The small molecule below binds the protein below.
Small molecule (SMILES): CC(=O)C[C@H]1[C@@H](OP(=O)(O)OP(=O)(O)OC[C@H]2O[C@@H](n3ccc(=O)[nH]c3=O)[C@H](O)[C@@H]2O)O[C@H](CO)[C@H](O)[C@@H]1O

Binding-site contacts:
Ligand atom O1B contacts residue ARG243 of chain 1.B at 2.8 Å (salt-bridge).
Ligand atom O3' contacts residue SER152 of chain 1.B at 3.2 Å (h-bond).
Ligand atom C4' contacts residue NAD1 of chain 1.K at 3.0 Å.
Ligand atom O3' contacts residue SER151 of chain 1.B at 3.4 Å (h-bond).
Ligand atom C7' contacts residue ARG243 of chain 1.B at 3.2 Å.
Ligand atom O4' contacts residue TYR175 of chain 1.B at 2.7 Å (h-bond).
Ligand atom O2' contacts residue ARG308 of chain 1.B at 3.3 Å.
Ligand atom C4 contacts residue TYR234 of chain 1.B at 3.3 Å (hydrophobic).
Ligand atom O2 contacts residue ASN236 of chain 1.B at 2.6 Å (h-bond).
Ligand atom C3' contacts residue NAD1 of chain 1.K at 3.4 Å.
Ligand atom O3B contacts residue ASP311 of chain 1.B at 2.9 Å (salt-bridge).
Ligand atom O6' contacts residue SER112 of chain 1.B at 3.3 Å (h-bond).
Ligand atom O4B contacts residue LEU280 of chain 1.B at 3.2 Å.
Ligand atom C4 contacts residue LYS222 of chain 1.B at 3.4 Å.
Ligand atom N3 contacts residue TRP223 of chain 1.B at 3.4 Å (h-bond).
Ligand atom O4' contacts residue NAD1 of chain 1.K at 2.9 Å.
Ligand atom C7' contacts residue SER152 of chain 1.B at 3.3 Å.
Ligand atom O4 contacts residue TYR234 of chain 1.B at 3.2 Å (h-bond).
Ligand atom N1 contacts residue ASN236 of chain 1.B at 3.2 Å (h-bond).
Ligand atom O4 contacts residue LYS222 of chain 1.B at 2.7 Å (salt-bridge).
Ligand atom C6' contacts residue SER112 of chain 1.B at 3.1 Å.
Ligand atom N3 contacts residue TYR234 of chain 1.B at 2.5 Å (h-bond).
Ligand atom C8' contacts residue SER152 of chain 1.B at 3.4 Å.
Ligand atom C2 contacts residue ASN236 of chain 1.B at 3.3 Å.
Ligand atom O2' contacts residue ASN236 of chain 1.B at 3.0 Å (h-bond).
Ligand atom O7' contacts residue ARG243 of chain 1.B at 3.5 Å (salt-bridge).
Ligand atom C9' contacts residue SER152 of chain 1.B at 3.0 Å.
Ligand atom O2 contacts residue ILE235 of chain 1.B at 3.4 Å.
Ligand atom O1B contacts residue ASN204 of chain 1.B at 2.9 Å (h-bond).
Ligand atom O4' contacts residue SER151 of chain 1.B at 2.5 Å (h-bond).
Ligand atom O4 contacts residue TRP223 of chain 1.B at 2.8 Å (h-bond).
Ligand atom C3B contacts residue ASP311 of chain 1.B at 3.4 Å.
Ligand atom C6 contacts residue ARG308 of chain 1.B at 3.4 Å.
Ligand atom O3' contacts residue TYR202 of chain 1.B at 3.0 Å (h-bond).
Ligand atom C8' contacts residue SER315 of chain 1.B at 3.4 Å.
Ligand atom C8' contacts residue ARG243 of chain 1.B at 3.0 Å.
Ligand atom O1' contacts residue ASN204 of chain 1.B at 3.2 Å (h-bond).
Ligand atom C4 contacts residue TRP223 of chain 1.B at 3.2 Å (hydrophobic).
Ligand atom O3' contacts residue NAD1 of chain 1.K at 3.1 Å.
Ligand atom O2A contacts residue VAL219 of chain 1.B at 3.1 Å.

Sequence of chain 1.B:
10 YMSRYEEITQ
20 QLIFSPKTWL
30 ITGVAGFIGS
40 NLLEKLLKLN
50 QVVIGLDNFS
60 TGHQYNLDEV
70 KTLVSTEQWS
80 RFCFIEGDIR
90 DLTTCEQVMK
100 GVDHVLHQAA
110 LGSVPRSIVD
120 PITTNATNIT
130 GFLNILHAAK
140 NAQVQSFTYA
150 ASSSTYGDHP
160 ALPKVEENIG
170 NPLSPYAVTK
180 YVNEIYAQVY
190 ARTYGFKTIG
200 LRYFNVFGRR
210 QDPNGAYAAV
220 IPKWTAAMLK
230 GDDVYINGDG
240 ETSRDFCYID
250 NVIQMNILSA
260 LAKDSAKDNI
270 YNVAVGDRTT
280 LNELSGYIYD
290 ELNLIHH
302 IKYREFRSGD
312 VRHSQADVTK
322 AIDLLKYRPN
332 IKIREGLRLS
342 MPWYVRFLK